Binding-site contacts:
Ligand atom C7 contacts residue ASN93 of chain 1.C at 3.3 Å.
Ligand atom C4 contacts residue ASN93 of chain 1.C at 4.3 Å.
Ligand atom C5 contacts residue ASN93 of chain 1.C at 3.7 Å.
Ligand atom C8 contacts residue GLU118 of chain 1.C at 3.9 Å.
Ligand atom O7 contacts residue GLU118 of chain 1.C at 3.0 Å (salt-bridge).
Ligand atom C1 contacts residue ASN93 of chain 1.C at 1.4 Å.
Ligand atom C7 contacts residue GLU118 of chain 1.C at 3.7 Å.
Ligand atom O5 contacts residue ASN93 of chain 1.C at 2.4 Å (h-bond).
Ligand atom O7 contacts residue ASN93 of chain 1.C at 3.4 Å (h-bond).
Ligand atom C3 contacts residue ASN93 of chain 1.C at 3.8 Å.
Ligand atom C8 contacts residue ASN93 of chain 1.C at 4.4 Å.
Ligand atom C2 contacts residue ASN93 of chain 1.C at 2.5 Å.
Ligand atom N2 contacts residue ASN93 of chain 1.C at 2.8 Å (h-bond).

The small molecule below binds the protein below.
Small molecule (SMILES): CC(=O)N[C@@H]1[C@@H](O)[C@H](O)[C@@H](CO)O[C@H]1O

Sequence of chain 1.C:
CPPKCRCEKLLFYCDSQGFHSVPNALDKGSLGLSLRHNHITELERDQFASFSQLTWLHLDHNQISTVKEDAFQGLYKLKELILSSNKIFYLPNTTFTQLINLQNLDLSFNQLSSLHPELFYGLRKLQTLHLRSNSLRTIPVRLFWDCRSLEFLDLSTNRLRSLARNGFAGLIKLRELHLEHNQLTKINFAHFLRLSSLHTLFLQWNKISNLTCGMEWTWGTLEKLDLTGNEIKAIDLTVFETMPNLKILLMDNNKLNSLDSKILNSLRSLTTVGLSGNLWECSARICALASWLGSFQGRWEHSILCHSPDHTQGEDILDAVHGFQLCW